This protein binds this small molecule.
Small molecule (SMILES): CC/C=C/C=C/C(=O)N[C@@H](Cc1cc(F)cc(F)c1)C(=O)N[C@@H]1C(=O)N2CCC[C@H]2C(=O)N2CCCC[C@H]2C(=O)N[C@@H](C)C(=O)N2C[C@H](C)C[C@H]2C(=O)O[C@H]1C

Sequence of chain 1.A:
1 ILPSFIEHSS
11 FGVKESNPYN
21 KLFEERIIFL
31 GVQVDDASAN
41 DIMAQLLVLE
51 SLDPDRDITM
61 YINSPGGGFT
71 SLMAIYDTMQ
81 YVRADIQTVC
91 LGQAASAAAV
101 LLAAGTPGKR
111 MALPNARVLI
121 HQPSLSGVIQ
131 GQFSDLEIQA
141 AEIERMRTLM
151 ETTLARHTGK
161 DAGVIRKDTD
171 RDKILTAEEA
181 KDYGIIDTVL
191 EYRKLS

Sequence of chain 1.G:
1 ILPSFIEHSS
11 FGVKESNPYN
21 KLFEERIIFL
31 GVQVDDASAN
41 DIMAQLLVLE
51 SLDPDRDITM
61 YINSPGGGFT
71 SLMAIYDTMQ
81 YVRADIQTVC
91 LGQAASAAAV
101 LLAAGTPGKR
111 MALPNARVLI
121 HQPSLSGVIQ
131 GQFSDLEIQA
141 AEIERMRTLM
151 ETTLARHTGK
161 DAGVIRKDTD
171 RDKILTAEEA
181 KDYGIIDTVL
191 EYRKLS

Binding-site contacts:
Ligand atom O contacts residue TYR61 of chain 1.A at 2.9 Å (h-bond).
Ligand atom CB contacts residue TYR61 of chain 1.A at 3.6 Å (hydrophobic).
Ligand atom CD contacts residue ARG193 of chain 1.A at 3.6 Å.
Ligand atom F1 contacts residue LEU47 of chain 1.G at 3.6 Å.
Ligand atom C1 contacts residue LYS21 of chain 1.A at 3.3 Å.
Ligand atom CE contacts residue MET111 of chain 1.A at 3.8 Å (hydrophobic).
Ligand atom C6 contacts residue TYR61 of chain 1.A at 3.6 Å (hydrophobic).
Ligand atom CD contacts residue MET111 of chain 1.A at 3.5 Å (hydrophobic).
Ligand atom CE1 contacts residue LEU91 of chain 1.A at 3.5 Å (hydrophobic).
Ligand atom F2 contacts residue LEU113 of chain 1.A at 3.4 Å.
Ligand atom CE contacts residue LEU190 of chain 1.A at 3.8 Å (hydrophobic).
Ligand atom CD2 contacts residue TYR81 of chain 1.G at 3.1 Å (hydrophobic).
Ligand atom O contacts residue TYR81 of chain 1.G at 3.4 Å (h-bond).
Ligand atom O contacts residue THR59 of chain 1.A at 3.8 Å.
Ligand atom CE2 contacts residue LEU113 of chain 1.A at 3.7 Å (hydrophobic).
Ligand atom F2 contacts residue THR78 of chain 1.G at 3.8 Å.
Ligand atom C2 contacts residue GLU25 of chain 1.A at 3.4 Å.
Ligand atom CE contacts residue GLU25 of chain 1.A at 2.6 Å.
Ligand atom C3 contacts residue SER51 of chain 1.G at 3.6 Å.
Ligand atom CD contacts residue ILE27 of chain 1.A at 3.8 Å (hydrophobic).
Ligand atom CZ contacts residue LEU91 of chain 1.A at 3.8 Å (hydrophobic).
Ligand atom C2 contacts residue SER51 of chain 1.G at 3.5 Å.
Ligand atom CG contacts residue MET111 of chain 1.A at 3.7 Å (hydrophobic).
Ligand atom N contacts residue TYR81 of chain 1.G at 3.6 Å.
Ligand atom F1 contacts residue TYR61 of chain 1.A at 3.6 Å.
Ligand atom CE2 contacts residue TYR81 of chain 1.G at 3.4 Å (hydrophobic).
Ligand atom C contacts residue TYR81 of chain 1.G at 3.4 Å (hydrophobic).
Ligand atom F2 contacts residue TYR81 of chain 1.G at 2.6 Å.
Ligand atom CA contacts residue TYR81 of chain 1.G at 3.7 Å (hydrophobic).
Ligand atom CB contacts residue MET111 of chain 1.A at 3.5 Å (hydrophobic).
Ligand atom C7 contacts residue TYR61 of chain 1.A at 3.7 Å (hydrophobic).
Ligand atom CA contacts residue GLN87 of chain 1.A at 3.0 Å.
Ligand atom CB contacts residue GLN87 of chain 1.A at 3.2 Å.
Ligand atom O contacts residue GLN87 of chain 1.A at 3.2 Å (h-bond).
Ligand atom CD1 contacts residue TYR61 of chain 1.A at 3.3 Å (hydrophobic).
Ligand atom F1 contacts residue LEU91 of chain 1.A at 3.1 Å.
Ligand atom CZ contacts residue THR78 of chain 1.G at 3.6 Å.
Ligand atom C1 contacts residue SER51 of chain 1.G at 3.6 Å.
Ligand atom O contacts residue TYR81 of chain 1.G at 3.6 Å.
Ligand atom N contacts residue TYR61 of chain 1.A at 2.9 Å (h-bond).